Sequence of chain 2.A:
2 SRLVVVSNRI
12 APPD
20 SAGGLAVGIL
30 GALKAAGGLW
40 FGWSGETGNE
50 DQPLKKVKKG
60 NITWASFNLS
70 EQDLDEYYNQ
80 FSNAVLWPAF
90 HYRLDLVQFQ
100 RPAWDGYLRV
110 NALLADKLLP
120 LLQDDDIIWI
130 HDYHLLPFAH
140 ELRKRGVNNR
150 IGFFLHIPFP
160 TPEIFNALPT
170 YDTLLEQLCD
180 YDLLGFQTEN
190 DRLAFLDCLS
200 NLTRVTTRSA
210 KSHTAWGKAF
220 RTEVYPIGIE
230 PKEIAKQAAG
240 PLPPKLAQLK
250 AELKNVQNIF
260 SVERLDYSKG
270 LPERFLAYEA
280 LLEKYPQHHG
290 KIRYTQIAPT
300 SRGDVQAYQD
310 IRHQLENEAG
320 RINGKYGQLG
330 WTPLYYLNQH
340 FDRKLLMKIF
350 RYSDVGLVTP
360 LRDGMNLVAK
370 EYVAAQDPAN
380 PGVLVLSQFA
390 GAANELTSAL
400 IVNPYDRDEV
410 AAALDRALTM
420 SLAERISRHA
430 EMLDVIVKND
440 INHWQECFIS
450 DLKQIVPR

Binding-site contacts:
Ligand atom O4' contacts residue ASN365 of chain 2.A at 2.8 Å (h-bond).
Ligand atom O4 contacts residue PHE340 of chain 2.A at 3.0 Å (h-bond).
Ligand atom O3' contacts residue MET364 of chain 2.A at 2.8 Å (h-bond).
Ligand atom O6' contacts residue ILE226 of chain 2.A at 3.5 Å.
Ligand atom C4 contacts residue PHE340 of chain 2.A at 3.6 Å (hydrophobic).
Ligand atom O3' contacts residue GLY363 of chain 2.A at 3.1 Å (h-bond).
Ligand atom O2' contacts residue ASP362 of chain 2.A at 3.3 Å (salt-bridge).
Ligand atom O2B contacts residue ARG263 of chain 2.A at 3.0 Å (salt-bridge).
Ligand atom O2C contacts residue GLU370 of chain 2.A at 2.7 Å (salt-bridge).
Ligand atom O2' contacts residue TRP86 of chain 2.A at 3.5 Å.
Ligand atom O3A contacts residue LYS268 of chain 2.A at 3.0 Å (salt-bridge).
Ligand atom O3' contacts residue ASP362 of chain 2.A at 2.6 Å (salt-bridge).
Ligand atom C2 contacts residue LEU345 of chain 2.A at 3.6 Å (hydrophobic).
Ligand atom O6' contacts residue GLN186 of chain 2.A at 3.0 Å (h-bond).
Ligand atom C4 contacts residue HIS339 of chain 2.A at 3.5 Å.
Ligand atom C3C contacts residue GLU370 of chain 2.A at 3.4 Å.
Ligand atom O3C contacts residue GLU370 of chain 2.A at 2.5 Å (salt-bridge).
Ligand atom O1A contacts residue ASN365 of chain 2.A at 3.6 Å.
Ligand atom O2B contacts residue LYS268 of chain 2.A at 3.0 Å (salt-bridge).
Ligand atom C3' contacts residue ASP362 of chain 2.A at 3.4 Å.
Ligand atom O4' contacts residue MET364 of chain 2.A at 3.3 Å.
Ligand atom C6' contacts residue HIS155 of chain 2.A at 3.6 Å.
Ligand atom N3 contacts residue LEU345 of chain 2.A at 3.6 Å.
Ligand atom O4' contacts residue LEU366 of chain 2.A at 3.5 Å (h-bond).
Ligand atom O3' contacts residue ASN365 of chain 2.A at 3.1 Å (h-bond).
Ligand atom C5 contacts residue VAL261 of chain 2.A at 3.4 Å (hydrophobic).
Ligand atom O2A contacts residue VAL367 of chain 2.A at 3.3 Å (h-bond).
Ligand atom O1B contacts residue ARG263 of chain 2.A at 2.8 Å (salt-bridge).
Ligand atom N3 contacts residue HIS339 of chain 2.A at 3.2 Å.
Ligand atom O4 contacts residue PRO298 of chain 2.A at 3.6 Å.
Ligand atom O4 contacts residue HIS339 of chain 2.A at 3.4 Å (h-bond).
Ligand atom O2 contacts residue ARG342 of chain 2.A at 3.6 Å.
Ligand atom O1A contacts residue LEU366 of chain 2.A at 2.8 Å (h-bond).
Ligand atom N3 contacts residue PHE340 of chain 2.A at 2.7 Å (h-bond).
Ligand atom O2A contacts residue LEU366 of chain 2.A at 3.4 Å (h-bond).
Ligand atom C2C contacts residue GLU370 of chain 2.A at 3.5 Å.
Ligand atom PB contacts residue LYS268 of chain 2.A at 3.6 Å.
Ligand atom O3C contacts residue ARG342 of chain 2.A at 3.3 Å (salt-bridge).
Ligand atom O6' contacts residue HIS155 of chain 2.A at 2.8 Å (h-bond).
Ligand atom PA contacts residue LEU366 of chain 2.A at 3.6 Å.

A protein and the small-molecule ligand that binds it are described below.
Small molecule (SMILES): O=c1ccn([C@@H]2O[C@H](CO[P](=O)(O)O[P](=O)(O)O[C@H]3O[C@H](CO)[C@@H](O)[C@H](O)[C@H]3O)[C@@H](O)[C@H]2O)c(=O)[nH]1